Sequence of chain 39.C:
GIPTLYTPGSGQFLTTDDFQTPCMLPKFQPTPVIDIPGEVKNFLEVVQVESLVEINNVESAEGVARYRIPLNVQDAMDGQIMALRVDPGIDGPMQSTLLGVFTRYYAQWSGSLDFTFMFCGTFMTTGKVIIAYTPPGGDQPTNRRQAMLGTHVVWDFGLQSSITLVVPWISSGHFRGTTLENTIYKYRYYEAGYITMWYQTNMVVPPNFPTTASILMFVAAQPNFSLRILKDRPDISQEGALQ

Sequence of chain 39.A:
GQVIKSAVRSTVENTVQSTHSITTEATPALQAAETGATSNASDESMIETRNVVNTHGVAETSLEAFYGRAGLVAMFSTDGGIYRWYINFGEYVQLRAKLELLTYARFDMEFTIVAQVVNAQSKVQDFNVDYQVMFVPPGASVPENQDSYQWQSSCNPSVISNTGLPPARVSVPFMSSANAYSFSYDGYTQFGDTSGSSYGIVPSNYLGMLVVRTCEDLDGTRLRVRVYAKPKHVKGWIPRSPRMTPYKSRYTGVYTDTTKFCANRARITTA

The small molecule below binds the protein below.
Small molecule (SMILES): NCC(=O)O

Binding-site contacts:
Ligand atom OXT contacts residue CYS1 of chain 39.E at 2.7 Å (h-bond).
Ligand atom C contacts residue CYS1 of chain 39.E at 2.8 Å (hydrophobic).
Ligand atom O contacts residue SER96 of chain 39.C at 3.6 Å.
Ligand atom O contacts residue PHE264 of chain 39.A at 3.9 Å.
Ligand atom O contacts residue GLN95 of chain 39.C at 3.3 Å (h-bond).
Ligand atom OXT contacts residue ASP235 of chain 39.C at 2.9 Å (salt-bridge).
Ligand atom CA contacts residue CYS265 of chain 39.A at 4.4 Å (hydrophobic).
Ligand atom N contacts residue PHE264 of chain 39.A at 3.5 Å (h-bond).
Ligand atom O contacts residue MET247 of chain 39.A at 3.4 Å (h-bond).
Ligand atom N contacts residue CYS1 of chain 39.E at 1.3 Å.
Ligand atom OXT contacts residue GLN95 of chain 39.C at 2.7 Å (h-bond).
Ligand atom C contacts residue MET247 of chain 39.A at 3.9 Å (hydrophobic).
Ligand atom C contacts residue GLN95 of chain 39.C at 3.1 Å.
Ligand atom OXT contacts residue PHE264 of chain 39.A at 4.2 Å.
Ligand atom CA contacts residue GLN95 of chain 39.C at 4.2 Å.
Ligand atom O contacts residue CYS1 of chain 39.E at 3.7 Å.
Ligand atom N contacts residue MET247 of chain 39.A at 3.8 Å.
Ligand atom C contacts residue PHE264 of chain 39.A at 3.8 Å (hydrophobic).
Ligand atom CA contacts residue PHE264 of chain 39.A at 3.1 Å (hydrophobic).
Ligand atom CA contacts residue MET247 of chain 39.A at 4.1 Å (hydrophobic).
Ligand atom CA contacts residue CYS1 of chain 39.E at 2.4 Å (hydrophobic).
Ligand atom O contacts residue ASP235 of chain 39.C at 4.5 Å.
Ligand atom C contacts residue ASP235 of chain 39.C at 4.0 Å.